Sequence of chain 1.B:
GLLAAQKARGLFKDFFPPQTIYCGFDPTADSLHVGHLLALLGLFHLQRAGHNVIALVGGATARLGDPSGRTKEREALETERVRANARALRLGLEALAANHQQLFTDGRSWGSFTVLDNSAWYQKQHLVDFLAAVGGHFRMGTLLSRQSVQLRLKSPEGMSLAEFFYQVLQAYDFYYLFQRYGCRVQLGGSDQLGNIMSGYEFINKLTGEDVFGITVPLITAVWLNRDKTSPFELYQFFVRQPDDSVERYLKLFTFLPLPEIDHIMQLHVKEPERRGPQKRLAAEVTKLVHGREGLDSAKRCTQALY

This small molecule binds to this protein.
Small molecule (SMILES): Nc1ncnc2c1ncn2[C@@H]1O[C@H](CO[P](=O)([O-])OC[C@@H](N)Cc2ccc(O)cc2)[C@@H](O)[C@H]1O

Binding-site contacts:
Ligand atom N1 contacts residue GLY63 of chain 1.B at 3.5 Å.
Ligand atom O3' contacts residue GLY217 of chain 1.B at 3.2 Å (h-bond).
Ligand atom CD1 contacts residue THR89 of chain 1.B at 3.6 Å.
Ligand atom N6 contacts residue ILE247 of chain 1.B at 3.6 Å.
Ligand atom C contacts residue ASP94 of chain 1.B at 3.6 Å.
Ligand atom OPP contacts residue GLN220 of chain 1.B at 3.5 Å (h-bond).
Ligand atom O3' contacts residue GLY216 of chain 1.B at 3.3 Å.
Ligand atom C5' contacts residue HIS64 of chain 1.B at 3.1 Å.
Ligand atom C5 contacts residue GLY63 of chain 1.B at 3.5 Å.
Ligand atom NH2 contacts residue GLN198 of chain 1.B at 3.0 Å (h-bond).
Ligand atom N3 contacts residue LEU246 of chain 1.B at 3.3 Å.
Ligand atom O2' contacts residue GLY217 of chain 1.B at 2.9 Å (h-bond).
Ligand atom N3 contacts residue GLY63 of chain 1.B at 3.4 Å (h-bond).
Ligand atom N6 contacts residue GLY63 of chain 1.B at 3.3 Å.
Ligand atom C2 contacts residue LEU246 of chain 1.B at 3.4 Å (hydrophobic).
Ligand atom C2 contacts residue PRO245 of chain 1.B at 3.5 Å (hydrophobic).
Ligand atom CD2 contacts residue GLY52 of chain 1.B at 3.6 Å.
Ligand atom CB contacts residue TYR194 of chain 1.B at 3.6 Å (hydrophobic).
Ligand atom C2 contacts residue GLY63 of chain 1.B at 3.6 Å.
Ligand atom N7 contacts residue HIS61 of chain 1.B at 3.3 Å.
Ligand atom N1 contacts residue ILE247 of chain 1.B at 3.2 Å (h-bond).
Ligand atom O2' contacts residue GLN220 of chain 1.B at 3.3 Å.
Ligand atom O5' contacts residue GLY52 of chain 1.B at 3.4 Å (h-bond).
Ligand atom CZ contacts residue ASP201 of chain 1.B at 3.5 Å.
Ligand atom CE1 contacts residue ASP201 of chain 1.B at 3.2 Å.
Ligand atom C6 contacts residue GLY63 of chain 1.B at 3.1 Å.
Ligand atom OH contacts residue ASP201 of chain 1.B at 3.0 Å (salt-bridge).
Ligand atom C8 contacts residue HIS64 of chain 1.B at 3.5 Å.
Ligand atom O2P contacts residue ASP54 of chain 1.B at 2.8 Å (salt-bridge).
Ligand atom OH contacts residue LEU84 of chain 1.B at 3.6 Å.
Ligand atom C4 contacts residue GLY63 of chain 1.B at 3.5 Å.
Ligand atom O1P contacts residue HIS64 of chain 1.B at 3.6 Å.
Ligand atom CD2 contacts residue GLN198 of chain 1.B at 3.3 Å.
Ligand atom O2' contacts residue ASP219 of chain 1.B at 2.7 Å (salt-bridge).
Ligand atom CE2 contacts residue GLN198 of chain 1.B at 3.3 Å.
Ligand atom NH2 contacts residue GLN220 of chain 1.B at 2.7 Å (h-bond).
Ligand atom OH contacts residue TYR50 of chain 1.B at 3.1 Å (h-bond).
Ligand atom O4' contacts residue ALA67 of chain 1.B at 3.5 Å.
Ligand atom CE2 contacts residue GLN214 of chain 1.B at 3.6 Å.
Ligand atom NH2 contacts residue ASP94 of chain 1.B at 2.8 Å (salt-bridge).